Sequence of chain 1.E:
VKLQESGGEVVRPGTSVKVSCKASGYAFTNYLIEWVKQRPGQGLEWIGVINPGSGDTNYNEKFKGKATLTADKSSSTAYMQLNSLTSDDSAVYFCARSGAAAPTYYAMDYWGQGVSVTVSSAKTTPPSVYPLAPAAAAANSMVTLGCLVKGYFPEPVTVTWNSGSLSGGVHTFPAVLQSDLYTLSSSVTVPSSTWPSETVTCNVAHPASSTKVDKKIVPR

Binding-site contacts:
Ligand atom CB contacts residue TYR90 of chain 1.D at 3.4 Å (hydrophobic).
Ligand atom CE3 contacts residue TYR48 of chain 1.D at 3.7 Å (hydrophobic).
Ligand atom N contacts residue TYR105 of chain 1.E at 3.3 Å (h-bond).
Ligand atom CA contacts residue ASN58 of chain 1.E at 3.7 Å.
Ligand atom OE1 contacts residue ALA100 of chain 1.E at 3.4 Å (h-bond).
Ligand atom O contacts residue PRO103 of chain 1.E at 3.6 Å (h-bond).
Ligand atom N contacts residue TRP49 of chain 1.D at 3.4 Å.
Ligand atom C contacts residue PRO103 of chain 1.E at 3.6 Å (hydrophobic).
Ligand atom NE2 contacts residue GLY99 of chain 1.E at 3.1 Å.
Ligand atom CG contacts residue PRO103 of chain 1.E at 3.6 Å (hydrophobic).
Ligand atom CA contacts residue PRO103 of chain 1.E at 3.6 Å (hydrophobic).
Ligand atom NE2 contacts residue ASN58 of chain 1.E at 3.7 Å.
Ligand atom NE2 contacts residue TYR31 of chain 1.E at 3.4 Å.
Ligand atom CG contacts residue ASN58 of chain 1.E at 3.7 Å.
Ligand atom NE2 contacts residue ALA100 of chain 1.E at 3.4 Å (h-bond).
Ligand atom CD contacts residue THR104 of chain 1.E at 3.7 Å.
Ligand atom O contacts residue THR104 of chain 1.E at 3.3 Å.
Ligand atom CD1 contacts residue ALA107 of chain 1.E at 2.8 Å (hydrophobic).
Ligand atom CZ2 contacts residue ASP109 of chain 1.E at 3.5 Å.
Ligand atom CD contacts residue PRO103 of chain 1.E at 3.4 Å (hydrophobic).
Ligand atom C contacts residue THR104 of chain 1.E at 3.7 Å.
Ligand atom NE1 contacts residue ALA107 of chain 1.E at 2.9 Å (h-bond).
Ligand atom CD contacts residue ALA100 of chain 1.E at 3.7 Å (hydrophobic).
Ligand atom CD1 contacts residue TYR90 of chain 1.D at 3.5 Å (hydrophobic).
Ligand atom O contacts residue TRP49 of chain 1.D at 3.6 Å.
Ligand atom N contacts residue PRO103 of chain 1.E at 2.7 Å (h-bond).
Ligand atom C contacts residue TYR105 of chain 1.E at 3.5 Å (hydrophobic).
Ligand atom C contacts residue TYR105 of chain 1.E at 3.7 Å (hydrophobic).
Ligand atom CA contacts residue TYR105 of chain 1.E at 3.3 Å (hydrophobic).
Ligand atom N contacts residue PRO103 of chain 1.E at 3.1 Å.
Ligand atom CB contacts residue PRO103 of chain 1.E at 3.4 Å (hydrophobic).
Ligand atom O contacts residue TYR105 of chain 1.E at 2.8 Å (h-bond).
Ligand atom NE1 contacts residue TYR106 of chain 1.E at 3.3 Å.
Ligand atom O contacts residue ASN58 of chain 1.E at 3.6 Å (h-bond).
Ligand atom CH2 contacts residue ASP109 of chain 1.E at 3.5 Å.
Ligand atom CA contacts residue TYR90 of chain 1.D at 3.3 Å (hydrophobic).
Ligand atom CD1 contacts residue TYR106 of chain 1.E at 3.3 Å (hydrophobic).
Ligand atom N contacts residue THR104 of chain 1.E at 3.1 Å (h-bond).
Ligand atom O contacts residue TYR105 of chain 1.E at 2.8 Å (h-bond).
Ligand atom N contacts residue THR104 of chain 1.E at 3.7 Å.

A small-molecule ligand and the protein it binds are described below.
Small molecule (SMILES): NC(=O)CC[C@@H](C=O)NC(=O)CNC(=O)[C@H](CC1=CN=C2CC=CC=C12)NC(=O)[C@H](CO)NC(=O)CNC(=O)CNC(=O)[C@H](Cc1cnc[nH]1)NC(=O)[C@@H]1CCCN1

Sequence of chain 1.D:
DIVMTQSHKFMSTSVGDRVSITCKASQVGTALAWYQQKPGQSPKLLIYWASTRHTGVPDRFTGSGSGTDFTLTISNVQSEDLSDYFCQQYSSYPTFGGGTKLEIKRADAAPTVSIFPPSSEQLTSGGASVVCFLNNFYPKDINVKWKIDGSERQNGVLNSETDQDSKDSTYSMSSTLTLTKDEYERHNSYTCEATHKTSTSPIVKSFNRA